The small molecule below binds the protein below.
Small molecule (SMILES): CC(=O)N[C@@H]1[C@@H](O)[C@H](O)[C@@H](CO)O[C@H]1O

Sequence of chain 1.A:
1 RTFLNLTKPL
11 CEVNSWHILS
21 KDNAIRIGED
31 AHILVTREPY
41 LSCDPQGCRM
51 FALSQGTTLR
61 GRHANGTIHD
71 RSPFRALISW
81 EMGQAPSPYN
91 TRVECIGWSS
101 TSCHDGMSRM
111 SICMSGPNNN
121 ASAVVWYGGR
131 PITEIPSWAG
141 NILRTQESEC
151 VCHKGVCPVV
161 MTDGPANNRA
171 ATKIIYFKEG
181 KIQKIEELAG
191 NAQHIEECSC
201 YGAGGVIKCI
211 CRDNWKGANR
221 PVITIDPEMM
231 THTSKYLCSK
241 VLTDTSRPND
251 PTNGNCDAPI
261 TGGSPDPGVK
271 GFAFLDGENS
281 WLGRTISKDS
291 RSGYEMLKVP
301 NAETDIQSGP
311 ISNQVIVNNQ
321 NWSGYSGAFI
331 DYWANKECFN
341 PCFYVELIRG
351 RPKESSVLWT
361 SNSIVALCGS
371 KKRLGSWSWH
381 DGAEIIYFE

Binding-site contacts:
Ligand atom O4 contacts residue NAG1 of chain 1.T at 2.2 Å (h-bond).
Ligand atom O3 contacts residue NAG1 of chain 1.T at 3.1 Å (h-bond).
Ligand atom C4 contacts residue NAG1 of chain 1.T at 3.5 Å.
Ligand atom C6 contacts residue NAG1 of chain 1.T at 3.5 Å.
Ligand atom C7 contacts residue ASN65 of chain 1.B at 3.3 Å.
Ligand atom O5 contacts residue TYR387 of chain 1.A at 4.4 Å.
Ligand atom O6 contacts residue NAG1 of chain 1.T at 4.3 Å.
Ligand atom C2 contacts residue ASN65 of chain 1.B at 2.8 Å.
Ligand atom C1 contacts residue TYR387 of chain 1.A at 4.3 Å (hydrophobic).
Ligand atom C4 contacts residue ASN65 of chain 1.B at 4.4 Å.
Ligand atom C7 contacts residue LEU358 of chain 1.B at 3.8 Å (hydrophobic).
Ligand atom O7 contacts residue ASN65 of chain 1.B at 3.1 Å (h-bond).
Ligand atom C8 contacts residue LEU358 of chain 1.B at 3.4 Å (hydrophobic).
Ligand atom C8 contacts residue ASN65 of chain 1.B at 4.4 Å.
Ligand atom C5 contacts residue NAG1 of chain 1.T at 4.3 Å.
Ligand atom N2 contacts residue LEU358 of chain 1.B at 4.0 Å.
Ligand atom C3 contacts residue ASN65 of chain 1.B at 4.1 Å.
Ligand atom O7 contacts residue TYR387 of chain 1.A at 3.3 Å.
Ligand atom N2 contacts residue ASN65 of chain 1.B at 3.1 Å (h-bond).
Ligand atom O5 contacts residue ASN65 of chain 1.B at 2.4 Å (h-bond).
Ligand atom C1 contacts residue ASN65 of chain 1.B at 1.7 Å.
Ligand atom C1 contacts residue LEU358 of chain 1.B at 4.5 Å (hydrophobic).
Ligand atom C3 contacts residue NAG1 of chain 1.T at 4.3 Å.
Ligand atom C5 contacts residue ASN65 of chain 1.B at 3.7 Å.

Sequence of chain 1.B:
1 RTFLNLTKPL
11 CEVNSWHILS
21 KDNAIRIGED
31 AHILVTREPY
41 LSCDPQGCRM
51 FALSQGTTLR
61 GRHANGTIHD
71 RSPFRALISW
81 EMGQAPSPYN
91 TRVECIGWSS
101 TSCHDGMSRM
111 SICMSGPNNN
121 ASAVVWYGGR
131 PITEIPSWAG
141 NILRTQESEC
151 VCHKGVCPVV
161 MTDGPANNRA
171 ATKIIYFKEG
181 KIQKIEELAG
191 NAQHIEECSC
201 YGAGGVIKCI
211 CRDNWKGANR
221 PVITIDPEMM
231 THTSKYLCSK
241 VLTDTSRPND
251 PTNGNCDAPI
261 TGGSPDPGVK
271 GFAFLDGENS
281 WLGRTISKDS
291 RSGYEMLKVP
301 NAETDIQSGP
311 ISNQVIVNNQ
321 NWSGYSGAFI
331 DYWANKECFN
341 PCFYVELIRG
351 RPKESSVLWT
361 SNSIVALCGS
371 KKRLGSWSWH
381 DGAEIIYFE